Binding-site contacts:
Ligand atom C27 contacts residue VAL459 of chain 1.A at 3.7 Å (hydrophobic).
Ligand atom O1 contacts residue PHE425 of chain 1.A at 3.8 Å.
Ligand atom C2 contacts residue PHE425 of chain 1.A at 3.6 Å (hydrophobic).
Ligand atom C24 contacts residue ALA561 of chain 1.B at 3.8 Å (hydrophobic).
Ligand atom C25 contacts residue PHE456 of chain 1.A at 3.5 Å (hydrophobic).
Ligand atom C2 contacts residue MET466 of chain 1.A at 4.1 Å (hydrophobic).
Ligand atom C20 contacts residue VAL459 of chain 1.A at 4.0 Å (hydrophobic).
Ligand atom C4 contacts residue PRO424 of chain 1.A at 4.1 Å (hydrophobic).
Ligand atom C21 contacts residue PHE504 of chain 1.B at 3.6 Å (hydrophobic).
Ligand atom C9 contacts residue ILE486 of chain 1.A at 3.7 Å (hydrophobic).
Ligand atom C26 contacts residue ALA561 of chain 1.B at 3.7 Å (hydrophobic).
Ligand atom C21 contacts residue VAL459 of chain 1.A at 3.9 Å (hydrophobic).
Ligand atom C8 contacts residue ILE486 of chain 1.A at 4.1 Å (hydrophobic).
Ligand atom C3 contacts residue PHE425 of chain 1.A at 4.0 Å (hydrophobic).
Ligand atom C23 contacts residue ALA561 of chain 1.B at 3.6 Å (hydrophobic).
Ligand atom C19 contacts residue PHE425 of chain 1.A at 3.6 Å (hydrophobic).
Ligand atom C3 contacts residue ILE482 of chain 1.A at 4.0 Å (hydrophobic).
Ligand atom C18 contacts residue CYS463 of chain 1.A at 3.8 Å (hydrophobic).
Ligand atom C26 contacts residue THR558 of chain 1.B at 3.9 Å.
Ligand atom C6 contacts residue PRO424 of chain 1.A at 3.8 Å (hydrophobic).
Ligand atom C19 contacts residue ILE428 of chain 1.A at 3.8 Å (hydrophobic).
Ligand atom O1 contacts residue GLN483 of chain 1.A at 3.3 Å.
Ligand atom C1 contacts residue MET466 of chain 1.A at 4.1 Å (hydrophobic).
Ligand atom C3 contacts residue GLN483 of chain 1.A at 3.7 Å.
Ligand atom C26 contacts residue ILE557 of chain 1.B at 3.7 Å (hydrophobic).
Ligand atom C3 contacts residue THR479 of chain 1.A at 3.5 Å.
Ligand atom C2 contacts residue THR479 of chain 1.A at 3.7 Å.
Ligand atom C2 contacts residue ILE482 of chain 1.A at 3.8 Å (hydrophobic).
Ligand atom C27 contacts residue PHE456 of chain 1.A at 3.6 Å (hydrophobic).
Ligand atom C1 contacts residue ILE482 of chain 1.A at 3.7 Å (hydrophobic).
Ligand atom C19 contacts residue CYS463 of chain 1.A at 3.9 Å (hydrophobic).
Ligand atom C26 contacts residue PHE456 of chain 1.A at 4.0 Å (hydrophobic).
Ligand atom C12 contacts residue CYS463 of chain 1.A at 4.1 Å (hydrophobic).
Ligand atom C4 contacts residue GLN483 of chain 1.A at 3.9 Å.
Ligand atom O1 contacts residue THR479 of chain 1.A at 2.5 Å (h-bond).
Ligand atom C11 contacts residue CYS463 of chain 1.A at 4.1 Å (hydrophobic).
Ligand atom C12 contacts residue ILE565 of chain 1.B at 3.8 Å (hydrophobic).
Ligand atom C18 contacts residue LEU460 of chain 1.A at 3.8 Å (hydrophobic).
Ligand atom C4 contacts residue PHE425 of chain 1.A at 3.8 Å (hydrophobic).
Ligand atom C21 contacts residue ILE565 of chain 1.B at 3.8 Å (hydrophobic).

This small molecule binds to this protein.
Small molecule (SMILES): CC(C)[C@@H](C)/C=C/[C@@H](C)[C@H]1CC[C@H]2C3=CC=C4C[C@@H](O)CC[C@]4(C)[C@H]3CC[C@]12C

Sequence of chain 1.B:
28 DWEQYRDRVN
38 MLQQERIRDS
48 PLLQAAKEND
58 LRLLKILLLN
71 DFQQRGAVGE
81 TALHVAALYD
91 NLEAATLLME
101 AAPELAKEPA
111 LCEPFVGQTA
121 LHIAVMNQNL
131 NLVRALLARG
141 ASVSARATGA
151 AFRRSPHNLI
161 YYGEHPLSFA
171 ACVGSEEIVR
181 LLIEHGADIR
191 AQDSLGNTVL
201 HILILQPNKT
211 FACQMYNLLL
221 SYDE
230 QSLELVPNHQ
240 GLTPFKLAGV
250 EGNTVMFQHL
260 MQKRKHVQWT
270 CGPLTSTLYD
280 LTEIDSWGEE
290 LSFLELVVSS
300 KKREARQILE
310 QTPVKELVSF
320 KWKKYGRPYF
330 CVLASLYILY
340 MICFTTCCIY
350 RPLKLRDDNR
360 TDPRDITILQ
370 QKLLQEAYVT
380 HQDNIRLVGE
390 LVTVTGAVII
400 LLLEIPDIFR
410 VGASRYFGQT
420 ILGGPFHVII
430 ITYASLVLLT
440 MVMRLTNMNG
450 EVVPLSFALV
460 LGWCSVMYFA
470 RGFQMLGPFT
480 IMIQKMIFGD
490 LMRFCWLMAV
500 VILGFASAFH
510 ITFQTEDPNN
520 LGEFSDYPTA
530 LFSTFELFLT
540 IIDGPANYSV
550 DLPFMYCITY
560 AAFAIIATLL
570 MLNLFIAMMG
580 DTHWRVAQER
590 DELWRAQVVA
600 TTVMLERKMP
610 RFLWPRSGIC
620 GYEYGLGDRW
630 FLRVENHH

Sequence of chain 1.A:
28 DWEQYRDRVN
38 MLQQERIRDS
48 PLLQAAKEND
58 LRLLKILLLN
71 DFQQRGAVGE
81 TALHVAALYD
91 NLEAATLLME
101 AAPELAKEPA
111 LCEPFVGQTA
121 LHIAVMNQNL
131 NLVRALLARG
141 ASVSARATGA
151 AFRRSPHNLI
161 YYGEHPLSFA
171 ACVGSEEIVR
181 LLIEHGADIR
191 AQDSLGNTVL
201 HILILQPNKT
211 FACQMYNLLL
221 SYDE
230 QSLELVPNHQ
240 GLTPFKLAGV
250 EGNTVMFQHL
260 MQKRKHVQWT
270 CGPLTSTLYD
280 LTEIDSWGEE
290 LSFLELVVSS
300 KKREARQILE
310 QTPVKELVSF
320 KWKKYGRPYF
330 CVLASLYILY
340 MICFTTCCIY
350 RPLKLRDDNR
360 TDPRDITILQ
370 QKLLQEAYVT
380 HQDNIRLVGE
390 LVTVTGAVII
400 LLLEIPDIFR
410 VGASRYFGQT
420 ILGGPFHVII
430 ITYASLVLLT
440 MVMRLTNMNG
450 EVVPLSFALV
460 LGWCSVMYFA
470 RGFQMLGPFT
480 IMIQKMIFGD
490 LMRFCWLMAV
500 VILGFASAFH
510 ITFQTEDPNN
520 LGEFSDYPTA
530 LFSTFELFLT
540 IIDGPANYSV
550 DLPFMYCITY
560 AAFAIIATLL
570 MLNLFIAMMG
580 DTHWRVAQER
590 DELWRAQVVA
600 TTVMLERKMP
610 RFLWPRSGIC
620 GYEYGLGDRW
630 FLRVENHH